Binding-site contacts:
Ligand atom O5 contacts residue LYS549 of chain 1.B at 3.8 Å.
Ligand atom C8 contacts residue ASN271 of chain 1.C at 3.1 Å.
Ligand atom O5 contacts residue ASN273 of chain 1.C at 2.4 Å (h-bond).
Ligand atom C1 contacts residue ASN273 of chain 1.C at 1.4 Å.
Ligand atom C7 contacts residue ASN273 of chain 1.C at 3.5 Å.
Ligand atom C8 contacts residue GLU272 of chain 1.C at 4.2 Å.
Ligand atom C7 contacts residue ASN271 of chain 1.C at 4.0 Å.
Ligand atom O7 contacts residue ASN273 of chain 1.C at 3.7 Å.
Ligand atom C2 contacts residue GLU272 of chain 1.C at 4.4 Å.
Ligand atom N2 contacts residue ASN273 of chain 1.C at 2.9 Å (h-bond).
Ligand atom N2 contacts residue GLU272 of chain 1.C at 3.6 Å (salt-bridge).
Ligand atom C6 contacts residue LYS549 of chain 1.B at 4.3 Å.
Ligand atom C7 contacts residue GLU272 of chain 1.C at 4.4 Å.
Ligand atom O6 contacts residue LYS549 of chain 1.B at 4.3 Å.
Ligand atom C5 contacts residue ASN273 of chain 1.C at 3.7 Å.
Ligand atom O7 contacts residue ASN271 of chain 1.C at 4.2 Å.
Ligand atom C3 contacts residue ASN273 of chain 1.C at 3.8 Å.
Ligand atom C2 contacts residue ASN273 of chain 1.C at 2.4 Å.
Ligand atom C4 contacts residue ASN273 of chain 1.C at 4.2 Å.
Ligand atom C3 contacts residue GLU272 of chain 1.C at 4.4 Å.

Sequence of chain 1.C:
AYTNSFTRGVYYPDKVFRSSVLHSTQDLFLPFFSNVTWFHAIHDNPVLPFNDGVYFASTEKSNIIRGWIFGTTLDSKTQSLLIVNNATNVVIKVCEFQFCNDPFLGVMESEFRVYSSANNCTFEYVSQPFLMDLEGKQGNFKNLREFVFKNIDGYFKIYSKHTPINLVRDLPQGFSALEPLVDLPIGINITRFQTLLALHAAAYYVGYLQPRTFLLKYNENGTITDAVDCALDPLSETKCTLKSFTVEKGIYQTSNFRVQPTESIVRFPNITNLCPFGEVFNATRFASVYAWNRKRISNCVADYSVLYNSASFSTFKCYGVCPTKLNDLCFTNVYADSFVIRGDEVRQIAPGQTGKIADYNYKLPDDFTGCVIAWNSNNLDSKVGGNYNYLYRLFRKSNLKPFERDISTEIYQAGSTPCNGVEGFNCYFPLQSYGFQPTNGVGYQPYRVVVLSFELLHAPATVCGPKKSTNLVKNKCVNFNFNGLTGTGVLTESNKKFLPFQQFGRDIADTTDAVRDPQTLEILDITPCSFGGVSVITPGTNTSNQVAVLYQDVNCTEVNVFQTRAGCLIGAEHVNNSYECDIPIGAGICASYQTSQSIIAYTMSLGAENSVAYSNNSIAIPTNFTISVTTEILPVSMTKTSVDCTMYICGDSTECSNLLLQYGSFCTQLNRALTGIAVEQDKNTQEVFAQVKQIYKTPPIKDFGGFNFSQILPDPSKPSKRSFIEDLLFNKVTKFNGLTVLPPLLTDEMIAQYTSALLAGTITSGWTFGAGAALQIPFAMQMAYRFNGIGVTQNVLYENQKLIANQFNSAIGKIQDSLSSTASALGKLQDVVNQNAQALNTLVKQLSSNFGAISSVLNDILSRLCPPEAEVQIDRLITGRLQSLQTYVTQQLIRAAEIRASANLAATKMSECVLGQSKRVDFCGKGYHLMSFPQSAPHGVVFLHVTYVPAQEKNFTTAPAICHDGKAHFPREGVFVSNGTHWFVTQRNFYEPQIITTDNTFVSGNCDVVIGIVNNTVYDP

A small-molecule ligand and the protein it binds are described below.
Small molecule (SMILES): CC(=O)N[C@@H]1[C@@H](O)[C@H](O)[C@@H](CO)O[C@H]1O

Sequence of chain 1.B:
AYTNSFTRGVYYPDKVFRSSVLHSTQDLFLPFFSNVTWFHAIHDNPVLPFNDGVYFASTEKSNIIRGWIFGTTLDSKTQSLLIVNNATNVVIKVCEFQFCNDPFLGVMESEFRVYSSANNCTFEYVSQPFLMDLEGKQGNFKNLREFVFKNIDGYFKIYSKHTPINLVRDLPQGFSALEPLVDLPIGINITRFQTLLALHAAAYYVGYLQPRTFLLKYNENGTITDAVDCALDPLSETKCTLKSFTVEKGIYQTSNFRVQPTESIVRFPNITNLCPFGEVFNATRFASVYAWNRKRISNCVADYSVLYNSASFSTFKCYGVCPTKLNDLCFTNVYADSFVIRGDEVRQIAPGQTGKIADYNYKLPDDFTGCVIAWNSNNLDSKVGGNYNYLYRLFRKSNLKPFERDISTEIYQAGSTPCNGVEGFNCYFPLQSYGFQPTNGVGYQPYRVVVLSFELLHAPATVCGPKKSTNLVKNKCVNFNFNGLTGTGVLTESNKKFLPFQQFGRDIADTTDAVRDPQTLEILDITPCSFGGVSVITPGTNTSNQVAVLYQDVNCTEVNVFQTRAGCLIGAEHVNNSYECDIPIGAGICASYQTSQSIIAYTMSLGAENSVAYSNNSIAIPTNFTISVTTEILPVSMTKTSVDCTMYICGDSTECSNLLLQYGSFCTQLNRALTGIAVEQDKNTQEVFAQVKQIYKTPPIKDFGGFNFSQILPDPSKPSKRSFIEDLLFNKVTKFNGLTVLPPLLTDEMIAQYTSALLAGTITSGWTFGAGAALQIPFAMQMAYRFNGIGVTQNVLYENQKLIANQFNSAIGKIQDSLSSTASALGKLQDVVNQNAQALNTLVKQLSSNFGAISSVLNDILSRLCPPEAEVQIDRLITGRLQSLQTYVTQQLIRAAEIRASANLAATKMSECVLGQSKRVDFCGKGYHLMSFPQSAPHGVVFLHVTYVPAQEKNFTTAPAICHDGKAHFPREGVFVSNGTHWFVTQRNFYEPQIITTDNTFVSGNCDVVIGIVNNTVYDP